Binding-site contacts:
Ligand atom CMB contacts residue VAL67 of chain 1.D at 3.5 Å (hydrophobic).
Ligand atom CAC contacts residue PHE42 of chain 1.D at 3.7 Å (hydrophobic).
Ligand atom CBC contacts residue LEU31 of chain 1.D at 3.8 Å (hydrophobic).
Ligand atom C3B contacts residue LEU141 of chain 1.D at 3.7 Å (hydrophobic).
Ligand atom CMB contacts residue ALA70 of chain 1.D at 3.7 Å (hydrophobic).
Ligand atom NB contacts residue VAL67 of chain 1.D at 3.6 Å.
Ligand atom CHC contacts residue PHE103 of chain 1.D at 3.5 Å (hydrophobic).
Ligand atom C2D contacts residue LEU96 of chain 1.D at 3.8 Å (hydrophobic).
Ligand atom C2D contacts residue HIS63 of chain 1.D at 3.7 Å.
Ligand atom CMD contacts residue PHE42 of chain 1.D at 3.8 Å (hydrophobic).
Ligand atom C1D contacts residue HIS63 of chain 1.D at 3.5 Å.
Ligand atom C1A contacts residue HIS92 of chain 1.D at 3.8 Å.
Ligand atom CAB contacts residue LEU141 of chain 1.D at 3.5 Å (hydrophobic).
Ligand atom CMA contacts residue ALA70 of chain 1.D at 3.8 Å (hydrophobic).
Ligand atom ND contacts residue LEU96 of chain 1.D at 3.8 Å.
Ligand atom NA contacts residue HIS92 of chain 1.D at 3.0 Å (h-bond).
Ligand atom NB contacts residue HIS92 of chain 1.D at 3.2 Å (h-bond).
Ligand atom CAC contacts residue PHE41 of chain 1.D at 3.8 Å (hydrophobic).
Ligand atom NC contacts residue HIS92 of chain 1.D at 3.4 Å (h-bond).
Ligand atom C3B contacts residue VAL67 of chain 1.D at 3.4 Å (hydrophobic).
Ligand atom CAA contacts residue LYS66 of chain 1.D at 3.6 Å.
Ligand atom CHA contacts residue HIS63 of chain 1.D at 3.4 Å.
Ligand atom NI contacts residue HIS92 of chain 1.D at 2.2 Å.
Ligand atom CAD contacts residue LEU96 of chain 1.D at 3.8 Å (hydrophobic).
Ligand atom CBC contacts residue PHE42 of chain 1.D at 3.7 Å (hydrophobic).
Ligand atom C3D contacts residue LEU96 of chain 1.D at 3.5 Å (hydrophobic).
Ligand atom C1B contacts residue HIS92 of chain 1.D at 3.8 Å.
Ligand atom CBA contacts residue LEU91 of chain 1.D at 3.7 Å (hydrophobic).
Ligand atom C4B contacts residue VAL67 of chain 1.D at 3.6 Å (hydrophobic).
Ligand atom C2B contacts residue VAL67 of chain 1.D at 3.6 Å (hydrophobic).
Ligand atom CHB contacts residue HIS92 of chain 1.D at 3.8 Å.
Ligand atom ND contacts residue HIS92 of chain 1.D at 3.2 Å (h-bond).
Ligand atom C4A contacts residue HIS92 of chain 1.D at 3.6 Å.
Ligand atom C3D contacts residue HIS63 of chain 1.D at 3.7 Å.
Ligand atom ND contacts residue HIS63 of chain 1.D at 3.3 Å (h-bond).
Ligand atom C1A contacts residue HIS63 of chain 1.D at 3.7 Å.
Ligand atom CMC contacts residue ASN102 of chain 1.D at 3.4 Å.
Ligand atom C4D contacts residue HIS63 of chain 1.D at 3.3 Å.
Ligand atom C1C contacts residue PHE103 of chain 1.D at 3.7 Å (hydrophobic).
Ligand atom C4D contacts residue LEU96 of chain 1.D at 3.5 Å (hydrophobic).

Sequence of chain 1.D:
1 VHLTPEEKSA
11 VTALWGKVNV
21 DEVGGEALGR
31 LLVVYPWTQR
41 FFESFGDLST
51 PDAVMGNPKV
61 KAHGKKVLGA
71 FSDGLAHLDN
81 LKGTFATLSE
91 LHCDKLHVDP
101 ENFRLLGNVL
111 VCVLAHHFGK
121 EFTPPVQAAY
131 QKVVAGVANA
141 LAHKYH

The protein below binds the small molecule below.
Small molecule (SMILES): C=CC1=C(C)C2=N3->[Ni]45<-N6=C(C=c7c(C)c(C=C)c(n74)=C2)C(C)=C(CCC(=O)O)C6=Cc2c(CCC(=O)O)c(C)c(n25)C=C13